Binding-site contacts:
Ligand atom C7 contacts residue ASN206 of chain 1.J at 4.3 Å.
Ligand atom C4 contacts residue SER171 of chain 1.J at 4.2 Å.
Ligand atom N2 contacts residue GLU172 of chain 1.J at 4.2 Å.
Ligand atom C2 contacts residue ASN206 of chain 1.J at 2.6 Å.
Ligand atom O5 contacts residue ASN206 of chain 1.J at 2.3 Å (h-bond).
Ligand atom C6 contacts residue SER171 of chain 1.J at 3.5 Å.
Ligand atom O6 contacts residue GLU172 of chain 1.J at 4.1 Å.
Ligand atom C5 contacts residue GLU172 of chain 1.J at 4.3 Å.
Ligand atom C5 contacts residue ASN206 of chain 1.J at 3.5 Å.
Ligand atom C6 contacts residue THR170 of chain 1.J at 4.3 Å.
Ligand atom C1 contacts residue ASN206 of chain 1.J at 1.4 Å.
Ligand atom O6 contacts residue SER171 of chain 1.J at 3.1 Å.
Ligand atom O6 contacts residue THR170 of chain 1.J at 3.0 Å (h-bond).
Ligand atom C3 contacts residue ASN206 of chain 1.J at 3.9 Å.
Ligand atom N2 contacts residue ASN206 of chain 1.J at 3.0 Å (h-bond).
Ligand atom C1 contacts residue GLU172 of chain 1.J at 3.9 Å.
Ligand atom C4 contacts residue ASN206 of chain 1.J at 4.3 Å.
Ligand atom C5 contacts residue SER171 of chain 1.J at 3.9 Å.
Ligand atom O4 contacts residue SER171 of chain 1.J at 3.2 Å (h-bond).

Sequence of chain 1.J:
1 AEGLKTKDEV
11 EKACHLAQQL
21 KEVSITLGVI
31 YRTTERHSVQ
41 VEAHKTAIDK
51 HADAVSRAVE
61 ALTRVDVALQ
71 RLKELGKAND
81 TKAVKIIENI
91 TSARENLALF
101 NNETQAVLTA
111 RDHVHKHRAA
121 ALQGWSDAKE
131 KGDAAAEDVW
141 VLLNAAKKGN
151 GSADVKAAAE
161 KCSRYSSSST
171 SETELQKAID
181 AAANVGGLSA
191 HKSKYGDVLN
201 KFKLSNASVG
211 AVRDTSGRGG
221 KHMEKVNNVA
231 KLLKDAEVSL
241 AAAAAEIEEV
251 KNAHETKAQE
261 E

The small molecule below binds the protein below.
Small molecule (SMILES): CC(=O)N[C@@H]1[C@@H](O)[C@H](O)[C@@H](CO)O[C@H]1O